Sequence of chain 1.A:
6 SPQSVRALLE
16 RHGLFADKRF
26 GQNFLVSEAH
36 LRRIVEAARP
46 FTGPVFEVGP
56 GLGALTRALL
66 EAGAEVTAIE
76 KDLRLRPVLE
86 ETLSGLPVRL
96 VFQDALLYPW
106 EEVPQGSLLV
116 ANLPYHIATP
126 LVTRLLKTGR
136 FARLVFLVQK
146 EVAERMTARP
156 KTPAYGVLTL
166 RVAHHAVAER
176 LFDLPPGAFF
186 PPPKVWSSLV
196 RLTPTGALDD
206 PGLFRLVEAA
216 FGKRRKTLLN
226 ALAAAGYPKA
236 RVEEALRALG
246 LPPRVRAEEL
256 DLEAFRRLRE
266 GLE

Binding-site contacts:
Ligand atom C2' contacts residue PHE25 of chain 1.A at 3.4 Å (hydrophobic).
Ligand atom C1' contacts residue GLU75 of chain 1.A at 3.3 Å.
Ligand atom C8 contacts residue PHE25 of chain 1.A at 3.0 Å (hydrophobic).
Ligand atom C2' contacts residue GLU75 of chain 1.A at 3.5 Å.
Ligand atom C2 contacts residue ILE74 of chain 1.A at 3.5 Å (hydrophobic).
Ligand atom O2' contacts residue GLU75 of chain 1.A at 2.7 Å (salt-bridge).
Ligand atom N7 contacts residue HIS121 of chain 1.A at 3.6 Å.
Ligand atom O5' contacts residue GLY26 of chain 1.A at 3.7 Å.
Ligand atom O2' contacts residue GLN27 of chain 1.A at 3.0 Å (h-bond).
Ligand atom N1 contacts residue ALA100 of chain 1.A at 2.9 Å (h-bond).
Ligand atom C8 contacts residue PRO119 of chain 1.A at 3.5 Å (hydrophobic).
Ligand atom C2 contacts residue LYS76 of chain 1.A at 3.5 Å.
Ligand atom O2' contacts residue PHE25 of chain 1.A at 3.5 Å.
Ligand atom C4 contacts residue LYS76 of chain 1.A at 3.7 Å.
Ligand atom C2' contacts residue GLN27 of chain 1.A at 3.7 Å.
Ligand atom O3' contacts residue LEU80 of chain 1.A at 3.6 Å.
Ligand atom C4' contacts residue GLY54 of chain 1.A at 3.6 Å.
Ligand atom N1 contacts residue LYS76 of chain 1.A at 3.7 Å.
Ligand atom N7 contacts residue PRO119 of chain 1.A at 3.7 Å.
Ligand atom N6 contacts residue ILE122 of chain 1.A at 3.7 Å.
Ligand atom C4 contacts residue PRO119 of chain 1.A at 3.7 Å (hydrophobic).
Ligand atom C5 contacts residue PRO119 of chain 1.A at 3.8 Å (hydrophobic).
Ligand atom C1' contacts residue GLY54 of chain 1.A at 3.7 Å.
Ligand atom C5' contacts residue GLY26 of chain 1.A at 3.7 Å.
Ligand atom C6 contacts residue LYS76 of chain 1.A at 3.6 Å.
Ligand atom O4' contacts residue PRO119 of chain 1.A at 3.3 Å.
Ligand atom N6 contacts residue LYS76 of chain 1.A at 3.6 Å.
Ligand atom N9 contacts residue PRO119 of chain 1.A at 3.6 Å.
Ligand atom N3 contacts residue ILE74 of chain 1.A at 3.7 Å.
Ligand atom C2 contacts residue ALA100 of chain 1.A at 3.7 Å (hydrophobic).
Ligand atom O3' contacts residue PHE29 of chain 1.A at 3.8 Å.
Ligand atom C3' contacts residue GLN27 of chain 1.A at 3.7 Å.
Ligand atom O3' contacts residue GLY56 of chain 1.A at 3.2 Å.
Ligand atom O3' contacts residue GLU75 of chain 1.A at 2.8 Å (salt-bridge).
Ligand atom O5' contacts residue ASN28 of chain 1.A at 3.6 Å.
Ligand atom N3 contacts residue LYS76 of chain 1.A at 3.3 Å (salt-bridge).
Ligand atom C6 contacts residue ILE122 of chain 1.A at 3.8 Å (hydrophobic).
Ligand atom C5 contacts residue LYS76 of chain 1.A at 3.6 Å.
Ligand atom O4' contacts residue GLY54 of chain 1.A at 3.1 Å.
Ligand atom N6 contacts residue ASP99 of chain 1.A at 2.9 Å (salt-bridge).

This protein binds this small molecule.
Small molecule (SMILES): Nc1ncnc2c1ncn2[C@@H]1O[C@H](CO)[C@@H](O)[C@H]1O